Binding-site contacts:
Ligand atom O6 contacts residue TYR45 of chain 1.C at 4.1 Å.
Ligand atom O7 contacts residue SER48 of chain 1.C at 3.8 Å.
Ligand atom O7 contacts residue ASN47 of chain 1.C at 3.3 Å (h-bond).
Ligand atom C3 contacts residue ASN47 of chain 1.C at 3.8 Å.
Ligand atom C1 contacts residue TYR45 of chain 1.C at 4.1 Å (hydrophobic).
Ligand atom O5 contacts residue TYR45 of chain 1.C at 4.1 Å.
Ligand atom N2 contacts residue ASN47 of chain 1.C at 2.9 Å (h-bond).
Ligand atom C7 contacts residue ASN47 of chain 1.C at 3.1 Å.
Ligand atom C4 contacts residue ASN47 of chain 1.C at 4.2 Å.
Ligand atom C7 contacts residue SER49 of chain 1.C at 3.8 Å.
Ligand atom C5 contacts residue ASN47 of chain 1.C at 3.6 Å.
Ligand atom C1 contacts residue ASN47 of chain 1.C at 1.4 Å.
Ligand atom C8 contacts residue SER49 of chain 1.C at 3.7 Å.
Ligand atom C8 contacts residue ASN42 of chain 1.C at 4.0 Å.
Ligand atom C8 contacts residue ASN47 of chain 1.C at 3.7 Å.
Ligand atom O7 contacts residue SER49 of chain 1.C at 3.1 Å (h-bond).
Ligand atom C7 contacts residue SER48 of chain 1.C at 4.5 Å.
Ligand atom C2 contacts residue ASN47 of chain 1.C at 2.4 Å.
Ligand atom C8 contacts residue LEU40 of chain 1.C at 3.3 Å (hydrophobic).
Ligand atom O4 contacts residue TYR45 of chain 1.C at 4.4 Å.
Ligand atom C8 contacts residue SER48 of chain 1.C at 4.1 Å.
Ligand atom O5 contacts residue ASN47 of chain 1.C at 2.4 Å (h-bond).
Ligand atom N2 contacts residue ASN42 of chain 1.C at 4.3 Å.
Ligand atom C5 contacts residue TYR45 of chain 1.C at 3.7 Å (hydrophobic).

The small molecule below binds the protein below.
Small molecule (SMILES): CC(=O)N[C@@H]1[C@@H](O)[C@H](O)[C@@H](CO)O[C@H]1O

Sequence of chain 1.C:
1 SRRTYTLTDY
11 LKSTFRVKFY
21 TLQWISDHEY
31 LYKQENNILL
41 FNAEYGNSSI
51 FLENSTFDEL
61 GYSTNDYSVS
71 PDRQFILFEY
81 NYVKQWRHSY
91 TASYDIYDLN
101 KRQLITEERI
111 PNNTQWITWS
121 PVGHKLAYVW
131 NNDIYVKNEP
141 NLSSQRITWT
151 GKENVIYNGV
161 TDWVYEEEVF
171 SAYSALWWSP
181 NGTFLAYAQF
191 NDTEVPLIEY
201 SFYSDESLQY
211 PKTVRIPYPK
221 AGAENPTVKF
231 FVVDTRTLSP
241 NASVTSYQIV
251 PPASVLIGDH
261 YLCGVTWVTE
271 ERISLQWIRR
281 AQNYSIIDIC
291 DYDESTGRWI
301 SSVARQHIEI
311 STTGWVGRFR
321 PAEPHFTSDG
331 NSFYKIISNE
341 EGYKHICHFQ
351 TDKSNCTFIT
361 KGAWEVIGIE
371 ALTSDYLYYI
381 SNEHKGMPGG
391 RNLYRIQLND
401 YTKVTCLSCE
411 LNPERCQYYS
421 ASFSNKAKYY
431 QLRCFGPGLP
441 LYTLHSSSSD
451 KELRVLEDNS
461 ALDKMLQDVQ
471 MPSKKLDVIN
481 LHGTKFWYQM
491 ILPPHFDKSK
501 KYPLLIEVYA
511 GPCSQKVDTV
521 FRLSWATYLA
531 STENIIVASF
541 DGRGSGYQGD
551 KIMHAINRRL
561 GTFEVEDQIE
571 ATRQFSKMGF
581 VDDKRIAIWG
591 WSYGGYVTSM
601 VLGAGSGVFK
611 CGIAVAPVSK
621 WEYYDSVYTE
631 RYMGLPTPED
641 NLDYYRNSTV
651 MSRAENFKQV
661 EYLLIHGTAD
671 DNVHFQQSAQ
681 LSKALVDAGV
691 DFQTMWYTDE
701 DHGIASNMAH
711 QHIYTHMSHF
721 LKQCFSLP